This protein binds this small molecule.
Small molecule (SMILES): OC[C@H]1O[C@H](O)[C@@H](O)[C@@H](O)[C@@H]1O

Sequence of chain 2.A:
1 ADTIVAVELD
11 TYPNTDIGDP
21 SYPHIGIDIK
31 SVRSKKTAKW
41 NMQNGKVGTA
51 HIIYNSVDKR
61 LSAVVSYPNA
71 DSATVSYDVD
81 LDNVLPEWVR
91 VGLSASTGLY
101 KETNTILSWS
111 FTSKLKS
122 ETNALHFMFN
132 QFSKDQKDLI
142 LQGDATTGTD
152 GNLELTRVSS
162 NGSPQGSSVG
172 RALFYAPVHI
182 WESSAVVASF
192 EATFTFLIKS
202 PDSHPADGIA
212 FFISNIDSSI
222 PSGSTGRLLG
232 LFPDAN

Binding-site contacts:
Ligand atom O6 contacts residue ALA207 of chain 2.A at 3.5 Å.
Ligand atom O5 contacts residue LEU99 of chain 2.A at 3.2 Å (h-bond).
Ligand atom O4 contacts residue ARG228 of chain 2.A at 3.3 Å (salt-bridge).
Ligand atom O4 contacts residue TYR12 of chain 2.A at 3.6 Å.
Ligand atom O2 contacts residue SQ01 of chain 2.K at 3.6 Å.
Ligand atom C4 contacts residue SQ01 of chain 2.K at 3.5 Å.
Ligand atom C4 contacts residue ASN14 of chain 2.A at 3.9 Å.
Ligand atom C6 contacts residue TYR12 of chain 2.A at 3.9 Å (hydrophobic).
Ligand atom C4 contacts residue GLY227 of chain 2.A at 3.8 Å.
Ligand atom O5 contacts residue TYR100 of chain 2.A at 4.1 Å.
Ligand atom C3 contacts residue SQ01 of chain 2.K at 2.9 Å.
Ligand atom O4 contacts residue ASN14 of chain 2.A at 2.8 Å (h-bond).
Ligand atom C5 contacts residue ASP208 of chain 2.A at 3.9 Å.
Ligand atom O6 contacts residue LEU99 of chain 2.A at 3.0 Å (h-bond).
Ligand atom C3 contacts residue ARG228 of chain 2.A at 4.0 Å.
Ligand atom C6 contacts residue GLY98 of chain 2.A at 4.1 Å.
Ligand atom O6 contacts residue THR97 of chain 2.A at 4.0 Å.
Ligand atom O5 contacts residue SQ01 of chain 2.K at 2.3 Å (h-bond).
Ligand atom O2 contacts residue GLY227 of chain 2.A at 4.0 Å.
Ligand atom O3 contacts residue ARG228 of chain 2.A at 3.0 Å (salt-bridge).
Ligand atom C6 contacts residue ASP208 of chain 2.A at 3.2 Å.
Ligand atom O6 contacts residue GLY98 of chain 2.A at 2.8 Å.
Ligand atom O3 contacts residue GLY227 of chain 2.A at 3.5 Å.
Ligand atom C6 contacts residue LEU99 of chain 2.A at 3.9 Å (hydrophobic).
Ligand atom O6 contacts residue ASP208 of chain 2.A at 2.7 Å (salt-bridge).
Ligand atom O6 contacts residue TYR100 of chain 2.A at 3.0 Å (h-bond).
Ligand atom O4 contacts residue ASP208 of chain 2.A at 2.4 Å (salt-bridge).
Ligand atom C5 contacts residue TYR12 of chain 2.A at 3.6 Å (hydrophobic).
Ligand atom C3 contacts residue ASN14 of chain 2.A at 4.0 Å.
Ligand atom C4 contacts residue ARG228 of chain 2.A at 3.8 Å.
Ligand atom C6 contacts residue TYR100 of chain 2.A at 3.6 Å (hydrophobic).
Ligand atom C6 contacts residue ALA207 of chain 2.A at 3.4 Å (hydrophobic).
Ligand atom O2 contacts residue GLY98 of chain 2.A at 3.5 Å.
Ligand atom C4 contacts residue ASP208 of chain 2.A at 3.3 Å.
Ligand atom C1 contacts residue SQ01 of chain 2.K at 1.4 Å.
Ligand atom C2 contacts residue SQ01 of chain 2.K at 2.4 Å.
Ligand atom C5 contacts residue SQ01 of chain 2.K at 3.0 Å.
Ligand atom O2 contacts residue LEU99 of chain 2.A at 3.6 Å (h-bond).
Ligand atom O4 contacts residue GLY227 of chain 2.A at 3.9 Å.
Ligand atom C1 contacts residue LEU99 of chain 2.A at 3.7 Å (hydrophobic).